A protein and the small-molecule ligand that binds it are described below.
Small molecule (SMILES): O=C(O)COP(=O)(O)O

Binding-site contacts:
Ligand atom P contacts residue GLY171 of chain 1.A at 3.9 Å.
Ligand atom P contacts residue GLY233 of chain 1.A at 3.8 Å.
Ligand atom O3P contacts residue ALA169 of chain 1.A at 3.6 Å (h-bond).
Ligand atom O1 contacts residue ASN11 of chain 1.A at 4.1 Å.
Ligand atom C2 contacts residue GLY210 of chain 1.A at 4.0 Å.
Ligand atom O3P contacts residue SER211 of chain 1.A at 2.7 Å (h-bond).
Ligand atom C2 contacts residue LYS13 of chain 1.A at 4.2 Å.
Ligand atom C1 contacts residue HIS95 of chain 1.A at 3.4 Å.
Ligand atom O4P contacts residue GLY171 of chain 1.A at 3.9 Å.
Ligand atom O1P contacts residue LYS13 of chain 1.A at 3.4 Å (salt-bridge).
Ligand atom O2P contacts residue SER211 of chain 1.A at 3.5 Å (h-bond).
Ligand atom O3P contacts residue GLY210 of chain 1.A at 3.5 Å.
Ligand atom P contacts residue SER211 of chain 1.A at 3.7 Å.
Ligand atom C2 contacts residue GLU165 of chain 1.A at 3.6 Å.
Ligand atom O2 contacts residue ASN11 of chain 1.A at 4.2 Å.
Ligand atom O2P contacts residue GLY232 of chain 1.A at 2.9 Å (h-bond).
Ligand atom O3P contacts residue ILE170 of chain 1.A at 3.5 Å.
Ligand atom O1 contacts residue ILE170 of chain 1.A at 3.7 Å.
Ligand atom O4P contacts residue GLY233 of chain 1.A at 2.9 Å (h-bond).
Ligand atom O2 contacts residue GLU165 of chain 1.A at 2.6 Å (salt-bridge).
Ligand atom O1 contacts residue HIS95 of chain 1.A at 2.7 Å (h-bond).
Ligand atom O4P contacts residue GLY232 of chain 1.A at 3.6 Å.
Ligand atom C1 contacts residue LYS13 of chain 1.A at 3.8 Å.
Ligand atom O2P contacts residue VAL212 of chain 1.A at 4.2 Å.
Ligand atom C1 contacts residue GLY232 of chain 1.A at 4.1 Å.
Ligand atom O3P contacts residue GLY171 of chain 1.A at 2.8 Å (h-bond).
Ligand atom O2 contacts residue LEU230 of chain 1.A at 3.5 Å.
Ligand atom C2 contacts residue ILE170 of chain 1.A at 4.3 Å (hydrophobic).
Ligand atom O2P contacts residue GLY233 of chain 1.A at 3.7 Å.
Ligand atom C2 contacts residue GLY232 of chain 1.A at 3.5 Å.
Ligand atom O2 contacts residue HIS95 of chain 1.A at 3.3 Å (h-bond).
Ligand atom O1P contacts residue ILE170 of chain 1.A at 3.9 Å.
Ligand atom C1 contacts residue GLU165 of chain 1.A at 3.2 Å.
Ligand atom O1 contacts residue GLU165 of chain 1.A at 4.3 Å.
Ligand atom C2 contacts residue LEU230 of chain 1.A at 4.1 Å (hydrophobic).
Ligand atom O1 contacts residue GLU97 of chain 1.A at 4.3 Å.
Ligand atom O2P contacts residue VAL231 of chain 1.A at 4.0 Å.
Ligand atom O1P contacts residue GLY232 of chain 1.A at 3.4 Å.
Ligand atom O1 contacts residue LYS13 of chain 1.A at 2.6 Å (salt-bridge).
Ligand atom P contacts residue GLY232 of chain 1.A at 3.6 Å.

Sequence of chain 1.A:
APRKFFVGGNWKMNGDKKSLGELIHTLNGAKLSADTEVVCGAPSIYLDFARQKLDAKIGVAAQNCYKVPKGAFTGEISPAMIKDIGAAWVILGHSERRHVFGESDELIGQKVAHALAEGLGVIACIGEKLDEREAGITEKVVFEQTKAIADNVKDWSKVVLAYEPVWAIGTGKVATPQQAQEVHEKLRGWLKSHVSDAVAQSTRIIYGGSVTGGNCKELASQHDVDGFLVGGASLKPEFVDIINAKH